Sequence of chain 1.D:
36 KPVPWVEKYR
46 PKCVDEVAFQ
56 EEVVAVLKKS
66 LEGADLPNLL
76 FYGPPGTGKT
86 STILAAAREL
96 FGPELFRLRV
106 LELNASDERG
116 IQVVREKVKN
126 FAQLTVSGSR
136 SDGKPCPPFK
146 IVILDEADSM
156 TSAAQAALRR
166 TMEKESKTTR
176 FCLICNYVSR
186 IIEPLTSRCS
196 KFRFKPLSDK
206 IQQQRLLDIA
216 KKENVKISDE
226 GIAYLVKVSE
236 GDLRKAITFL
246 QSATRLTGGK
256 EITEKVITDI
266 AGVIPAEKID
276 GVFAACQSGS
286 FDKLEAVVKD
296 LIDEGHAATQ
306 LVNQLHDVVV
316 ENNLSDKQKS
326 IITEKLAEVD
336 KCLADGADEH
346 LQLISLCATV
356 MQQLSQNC

Binding-site contacts:
Ligand atom N1 contacts residue VAL52 of chain 1.D at 3.4 Å.
Ligand atom O2B contacts residue THR85 of chain 1.D at 2.8 Å (h-bond).
Ligand atom C8 contacts residue LEU238 of chain 1.D at 3.5 Å (hydrophobic).
Ligand atom N9 contacts residue LEU238 of chain 1.D at 3.6 Å.
Ligand atom O3B contacts residue GLY81 of chain 1.D at 2.7 Å (h-bond).
Ligand atom N3 contacts residue ARG210 of chain 1.D at 3.3 Å (salt-bridge).
Ligand atom O3G contacts residue MG1 of chain 1.O at 2.9 Å.
Ligand atom O2' contacts residue SER86 of chain 1.D at 3.7 Å.
Ligand atom N6 contacts residue VAL52 of chain 1.D at 3.4 Å.
Ligand atom N7 contacts residue LEU202 of chain 1.D at 3.6 Å.
Ligand atom O2B contacts residue LYS84 of chain 1.D at 3.5 Å (salt-bridge).
Ligand atom O3A contacts residue THR85 of chain 1.D at 3.8 Å.
Ligand atom O3G contacts residue THR85 of chain 1.D at 3.0 Å (h-bond).
Ligand atom O3B contacts residue PRO80 of chain 1.D at 3.5 Å.
Ligand atom C2 contacts residue ARG210 of chain 1.D at 3.4 Å.
Ligand atom N1 contacts residue ALA53 of chain 1.D at 3.3 Å (h-bond).
Ligand atom O1A contacts residue THR85 of chain 1.D at 3.4 Å (h-bond).
Ligand atom N6 contacts residue LEU202 of chain 1.D at 3.5 Å.
Ligand atom O2G contacts residue PRO80 of chain 1.D at 3.5 Å.
Ligand atom O2' contacts residue PRO46 of chain 1.D at 3.3 Å.
Ligand atom O3' contacts residue VAL41 of chain 1.D at 3.0 Å (h-bond).
Ligand atom O2' contacts residue ARG45 of chain 1.D at 3.4 Å.
Ligand atom O1A contacts residue LYS84 of chain 1.D at 3.8 Å.
Ligand atom O1A contacts residue SER86 of chain 1.D at 2.9 Å (h-bond).
Ligand atom C2 contacts residue PRO46 of chain 1.D at 3.8 Å (hydrophobic).
Ligand atom C8 contacts residue THR82 of chain 1.D at 3.6 Å.
Ligand atom C6 contacts residue VAL52 of chain 1.D at 3.6 Å (hydrophobic).
Ligand atom O4' contacts residue LEU238 of chain 1.D at 3.7 Å.
Ligand atom O1B contacts residue LYS84 of chain 1.D at 3.8 Å.
Ligand atom PB contacts residue GLY81 of chain 1.D at 3.6 Å.
Ligand atom N6 contacts residue ALA53 of chain 1.D at 3.0 Å (h-bond).
Ligand atom O1B contacts residue THR82 of chain 1.D at 2.5 Å (h-bond).
Ligand atom O1B contacts residue GLY81 of chain 1.D at 3.3 Å.
Ligand atom S1G contacts residue LYS84 of chain 1.D at 2.8 Å (salt-bridge).
Ligand atom C5 contacts residue THR82 of chain 1.D at 3.7 Å.
Ligand atom O1B contacts residue GLY83 of chain 1.D at 2.5 Å (h-bond).
Ligand atom O2G contacts residue ARG239 of chain 1.D at 2.9 Å (salt-bridge).
Ligand atom S1G contacts residue PRO80 of chain 1.D at 3.7 Å.
Ligand atom N7 contacts residue THR82 of chain 1.D at 2.9 Å (h-bond).
Ligand atom O1A contacts residue GLY83 of chain 1.D at 3.3 Å.

This small molecule binds to this protein.
Small molecule (SMILES): Nc1ncnc2c1ncn2[C@@H]1O[C@H](COP(=O)(O)OP(=O)(O)OP(O)(O)=S)[C@@H](O)[C@H]1O